Sequence of chain 1.C:
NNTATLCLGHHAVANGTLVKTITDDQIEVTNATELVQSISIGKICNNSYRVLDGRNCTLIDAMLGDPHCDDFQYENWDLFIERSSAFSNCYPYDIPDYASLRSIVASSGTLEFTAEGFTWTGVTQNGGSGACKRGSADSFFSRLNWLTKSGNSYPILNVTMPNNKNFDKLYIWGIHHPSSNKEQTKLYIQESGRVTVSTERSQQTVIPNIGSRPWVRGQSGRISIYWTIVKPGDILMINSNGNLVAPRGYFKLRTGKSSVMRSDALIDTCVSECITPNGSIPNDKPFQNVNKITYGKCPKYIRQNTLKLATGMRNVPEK

Binding-site contacts:
Ligand atom C1 contacts residue SER130 of chain 1.C at 3.2 Å.
Ligand atom C2 contacts residue GLN220 of chain 1.C at 3.4 Å.
Ligand atom C8 contacts residue GLN220 of chain 1.C at 3.5 Å.
Ligand atom O6 contacts residue GLN220 of chain 1.C at 3.0 Å (h-bond).
Ligand atom O1B contacts residue SER130 of chain 1.C at 2.7 Å (h-bond).
Ligand atom C1 contacts residue GLN220 of chain 1.C at 3.6 Å.
Ligand atom C8 contacts residue GLU184 of chain 1.C at 3.3 Å.
Ligand atom C11 contacts residue GLY129 of chain 1.C at 3.5 Å.
Ligand atom O1A contacts residue ALA132 of chain 1.C at 3.8 Å.
Ligand atom C9 contacts residue HIS177 of chain 1.C at 3.4 Å.
Ligand atom O8 contacts residue TRP147 of chain 1.C at 3.7 Å.
Ligand atom C9 contacts residue TYR92 of chain 1.C at 3.8 Å (hydrophobic).
Ligand atom N5 contacts residue GLY129 of chain 1.C at 3.6 Å (h-bond).
Ligand atom C6 contacts residue GLN220 of chain 1.C at 4.0 Å.
Ligand atom O8 contacts residue TYR92 of chain 1.C at 2.8 Å (h-bond).
Ligand atom O9 contacts residue PRO179 of chain 1.C at 3.7 Å.
Ligand atom O9 contacts residue GLN220 of chain 1.C at 3.6 Å (h-bond).
Ligand atom C9 contacts residue GLN220 of chain 1.C at 4.2 Å.
Ligand atom C10 contacts residue GLY129 of chain 1.C at 3.7 Å.
Ligand atom O8 contacts residue GLN220 of chain 1.C at 3.1 Å (h-bond).
Ligand atom O9 contacts residue TYR92 of chain 1.C at 3.5 Å (h-bond).
Ligand atom O1B contacts residue TYR92 of chain 1.C at 4.0 Å.
Ligand atom C1 contacts residue GLY131 of chain 1.C at 3.9 Å.
Ligand atom C9 contacts residue GLU184 of chain 1.C at 3.2 Å.
Ligand atom O7 contacts residue LEU188 of chain 1.C at 3.7 Å.
Ligand atom C7 contacts residue TRP147 of chain 1.C at 4.1 Å (hydrophobic).
Ligand atom O7 contacts residue GLU184 of chain 1.C at 2.7 Å (salt-bridge).
Ligand atom C8 contacts residue TYR92 of chain 1.C at 3.8 Å (hydrophobic).
Ligand atom C4 contacts residue GLY129 of chain 1.C at 4.1 Å.
Ligand atom O1B contacts residue GLN220 of chain 1.C at 3.1 Å.
Ligand atom C7 contacts residue GLU184 of chain 1.C at 3.6 Å.
Ligand atom C9 contacts residue LEU188 of chain 1.C at 4.0 Å (hydrophobic).
Ligand atom O8 contacts residue HIS177 of chain 1.C at 4.2 Å.
Ligand atom O9 contacts residue SER180 of chain 1.C at 3.5 Å (h-bond).
Ligand atom O1A contacts residue GLY131 of chain 1.C at 3.1 Å (h-bond).
Ligand atom O9 contacts residue HIS177 of chain 1.C at 3.4 Å.
Ligand atom N5 contacts residue TRP147 of chain 1.C at 4.0 Å.
Ligand atom O1A contacts residue SER130 of chain 1.C at 3.1 Å (h-bond).
Ligand atom O9 contacts residue GLU184 of chain 1.C at 2.7 Å (salt-bridge).
Ligand atom C7 contacts residue LEU188 of chain 1.C at 4.0 Å (hydrophobic).

The protein below binds the small molecule below.
Small molecule (SMILES): CC(=O)N[C@H]1[C@H]([C@H](O)[C@H](O)CO)O[C@@](O)(C(=O)O)C[C@@H]1O